Binding-site contacts:
Ligand atom C5 contacts residue GLU75 of chain 1.C at 3.7 Å.
Ligand atom N1 contacts residue HIS71 of chain 1.C at 4.0 Å.
Ligand atom C5 contacts residue MN1 of chain 1.GA at 3.7 Å.
Ligand atom C5 contacts residue HIS168 of chain 1.S at 3.4 Å.
Ligand atom N1 contacts residue HIS167 of chain 1.S at 3.5 Å (h-bond).
Ligand atom O13 contacts residue HIS45 of chain 1.S at 4.0 Å.
Ligand atom O13 contacts residue GLU171 of chain 1.S at 2.4 Å (salt-bridge).
Ligand atom C3 contacts residue GLU75 of chain 1.C at 2.7 Å.
Ligand atom O10 contacts residue ARG119 of chain 1.J at 3.6 Å.
Ligand atom O12 contacts residue ARG97 of chain 1.J at 3.3 Å (salt-bridge).
Ligand atom O11 contacts residue ARG119 of chain 1.J at 3.5 Å (salt-bridge).
Ligand atom O13 contacts residue GLN49 of chain 1.S at 4.0 Å.
Ligand atom N1 contacts residue HIS72 of chain 1.C at 3.8 Å.
Ligand atom N4 contacts residue HIS71 of chain 1.C at 2.8 Å (h-bond).
Ligand atom O10 contacts residue LYS175 of chain 1.S at 2.7 Å (salt-bridge).
Ligand atom N4 contacts residue MN1 of chain 1.GA at 2.8 Å.
Ligand atom C3 contacts residue HIS71 of chain 1.C at 3.9 Å.
Ligand atom C5 contacts residue GLU171 of chain 1.S at 3.5 Å.
Ligand atom N2 contacts residue GLU75 of chain 1.C at 3.9 Å.
Ligand atom C5 contacts residue LEU105 of chain 1.S at 3.9 Å (hydrophobic).
Ligand atom N2 contacts residue MN1 of chain 1.BC at 3.4 Å.
Ligand atom C6 contacts residue MN1 of chain 1.BC at 3.4 Å.
Ligand atom O10 contacts residue ARG97 of chain 1.J at 3.6 Å (salt-bridge).
Ligand atom C5 contacts residue HIS71 of chain 1.C at 3.2 Å.
Ligand atom N1 contacts residue GLU171 of chain 1.S at 2.7 Å (salt-bridge).
Ligand atom C7 contacts residue GLU171 of chain 1.S at 3.5 Å.
Ligand atom N1 contacts residue MN1 of chain 1.BC at 2.6 Å.
Ligand atom N4 contacts residue GLU75 of chain 1.C at 2.5 Å (salt-bridge).
Ligand atom C3 contacts residue MN1 of chain 1.GA at 3.7 Å.
Ligand atom O11 contacts residue ARG97 of chain 1.J at 4.0 Å.
Ligand atom C6 contacts residue HIS72 of chain 1.C at 3.6 Å.
Ligand atom N2 contacts residue HIS72 of chain 1.C at 3.8 Å.
Ligand atom P9 contacts residue LYS175 of chain 1.S at 4.1 Å.
Ligand atom N4 contacts residue HIS168 of chain 1.S at 3.3 Å (h-bond).
Ligand atom C7 contacts residue MN1 of chain 1.BC at 4.0 Å.
Ligand atom O13 contacts residue MN1 of chain 1.BC at 3.5 Å.
Ligand atom C5 contacts residue MN1 of chain 1.BC at 3.7 Å.
Ligand atom P9 contacts residue ARG97 of chain 1.J at 3.8 Å.
Ligand atom N2 contacts residue GLU171 of chain 1.S at 3.9 Å.
Ligand atom C5 contacts residue HIS167 of chain 1.S at 3.3 Å.

Sequence of chain 1.J:
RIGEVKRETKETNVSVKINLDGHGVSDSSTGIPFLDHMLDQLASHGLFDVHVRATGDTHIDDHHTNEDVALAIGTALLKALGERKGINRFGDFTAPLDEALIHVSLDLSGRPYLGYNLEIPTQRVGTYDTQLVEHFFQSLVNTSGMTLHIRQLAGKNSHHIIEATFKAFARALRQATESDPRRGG

Sequence of chain 1.S:
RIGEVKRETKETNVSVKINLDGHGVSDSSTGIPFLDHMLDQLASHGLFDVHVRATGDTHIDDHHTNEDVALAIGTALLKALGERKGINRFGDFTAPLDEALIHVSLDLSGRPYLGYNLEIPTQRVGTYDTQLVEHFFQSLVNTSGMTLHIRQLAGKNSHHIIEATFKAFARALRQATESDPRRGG

The small molecule below binds the protein below.
Small molecule (SMILES): O=P(O)(O)C[C@H](O)Cn1cncn1

Sequence of chain 1.C:
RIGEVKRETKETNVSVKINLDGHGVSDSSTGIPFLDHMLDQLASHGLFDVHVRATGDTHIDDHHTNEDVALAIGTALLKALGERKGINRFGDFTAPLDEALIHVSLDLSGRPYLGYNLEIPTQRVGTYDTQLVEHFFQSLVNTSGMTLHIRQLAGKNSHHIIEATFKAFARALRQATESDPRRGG